Sequence of chain 1.K:
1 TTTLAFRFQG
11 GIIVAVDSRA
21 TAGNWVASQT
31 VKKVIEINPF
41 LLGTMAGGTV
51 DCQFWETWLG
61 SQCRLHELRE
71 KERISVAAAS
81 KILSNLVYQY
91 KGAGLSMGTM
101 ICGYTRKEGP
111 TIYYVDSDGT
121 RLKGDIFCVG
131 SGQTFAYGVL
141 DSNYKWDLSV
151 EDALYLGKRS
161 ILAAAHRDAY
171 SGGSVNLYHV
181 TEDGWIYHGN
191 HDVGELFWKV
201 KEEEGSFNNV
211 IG

Binding-site contacts:
Ligand atom C2 contacts residue MET45 of chain 1.K at 3.5 Å (hydrophobic).
Ligand atom C12 contacts residue THR1 of chain 1.K at 2.4 Å.
Ligand atom C3 contacts residue THR49 of chain 1.K at 3.6 Å.
Ligand atom C11 contacts residue TYR170 of chain 1.K at 3.1 Å (hydrophobic).
Ligand atom O21 contacts residue MES1 of chain 1.IA at 2.7 Å (h-bond).
Ligand atom C24 contacts residue GLY47 of chain 1.K at 3.4 Å.
Ligand atom C43 contacts residue GLY48 of chain 1.K at 3.6 Å.
Ligand atom O13 contacts residue THR21 of chain 1.K at 3.5 Å (h-bond).
Ligand atom O39 contacts residue THR49 of chain 1.K at 2.9 Å (h-bond).
Ligand atom C5 contacts residue THR49 of chain 1.K at 3.2 Å.
Ligand atom C30 contacts residue ASP126 of chain 1.L at 3.5 Å.
Ligand atom C42 contacts residue GLY48 of chain 1.K at 3.6 Å.
Ligand atom C26 contacts residue THR49 of chain 1.K at 3.5 Å.
Ligand atom C1 contacts residue MET45 of chain 1.K at 3.6 Å (hydrophobic).
Ligand atom C12 contacts residue SER131 of chain 1.K at 3.6 Å.
Ligand atom C3 contacts residue VAL31 of chain 1.K at 3.3 Å (hydrophobic).
Ligand atom O49 contacts residue THR49 of chain 1.K at 3.6 Å.
Ligand atom C4 contacts residue THR49 of chain 1.K at 3.1 Å.
Ligand atom C7 contacts residue GLY47 of chain 1.K at 3.3 Å.
Ligand atom C9 contacts residue THR1 of chain 1.K at 1.4 Å.
Ligand atom C38 contacts residue THR49 of chain 1.K at 3.6 Å.
Ligand atom N22 contacts residue THR1 of chain 1.K at 3.6 Å.
Ligand atom C8 contacts residue THR1 of chain 1.K at 2.3 Å.
Ligand atom C4 contacts residue VAL31 of chain 1.K at 3.3 Å (hydrophobic).
Ligand atom C42 contacts residue GLY47 of chain 1.K at 3.5 Å.
Ligand atom O49 contacts residue THR21 of chain 1.K at 3.2 Å (h-bond).
Ligand atom N22 contacts residue GLY47 of chain 1.K at 2.8 Å (h-bond).
Ligand atom O21 contacts residue GLY47 of chain 1.K at 3.2 Å (h-bond).
Ligand atom C10 contacts residue THR1 of chain 1.K at 1.5 Å.
Ligand atom C27 contacts residue THR21 of chain 1.K at 3.5 Å.
Ligand atom C7 contacts residue THR1 of chain 1.K at 2.5 Å.
Ligand atom O49 contacts residue ALA20 of chain 1.K at 3.4 Å.
Ligand atom N28 contacts residue ASP126 of chain 1.L at 3.3 Å (salt-bridge).
Ligand atom C12 contacts residue MES1 of chain 1.IA at 3.5 Å.
Ligand atom C23 contacts residue GLY47 of chain 1.K at 3.4 Å.
Ligand atom O21 contacts residue THR1 of chain 1.K at 2.4 Å (h-bond).
Ligand atom N25 contacts residue THR21 of chain 1.K at 2.9 Å (h-bond).
Ligand atom C11 contacts residue THR1 of chain 1.K at 2.5 Å.
Ligand atom C11 contacts residue ARG19 of chain 1.K at 3.2 Å.
Ligand atom C10 contacts residue TYR170 of chain 1.K at 3.5 Å (hydrophobic).

Sequence of chain 1.L:
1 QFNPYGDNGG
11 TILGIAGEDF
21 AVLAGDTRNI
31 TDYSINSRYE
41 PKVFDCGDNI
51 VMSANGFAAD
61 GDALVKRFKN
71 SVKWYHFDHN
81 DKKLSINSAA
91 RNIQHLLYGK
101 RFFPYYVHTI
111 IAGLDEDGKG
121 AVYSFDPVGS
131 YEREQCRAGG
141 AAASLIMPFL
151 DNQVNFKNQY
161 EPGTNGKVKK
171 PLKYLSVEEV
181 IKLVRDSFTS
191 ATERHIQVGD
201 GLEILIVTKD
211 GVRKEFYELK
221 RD

This protein binds this small molecule.
Small molecule (SMILES): COc1ccc(C[C@H](NC(=O)[C@H](C)NC(=O)CN2CCOCC2)C(=O)N[C@@H](Cc2ccccc2)[C@@H](O)[C@H](C)CO)cc1